Binding-site contacts:
Ligand atom O7 contacts residue ASN161 of chain 1.A at 3.4 Å.
Ligand atom O5 contacts residue GLU129 of chain 1.A at 4.5 Å.
Ligand atom N2 contacts residue ASN161 of chain 1.A at 2.8 Å (h-bond).
Ligand atom C2 contacts residue ASN161 of chain 1.A at 2.5 Å.
Ligand atom C1 contacts residue ASN161 of chain 1.A at 1.4 Å.
Ligand atom C8 contacts residue ASN161 of chain 1.A at 4.4 Å.
Ligand atom O6 contacts residue ASN161 of chain 1.A at 4.1 Å.
Ligand atom C1 contacts residue GLU129 of chain 1.A at 3.9 Å.
Ligand atom C3 contacts residue ASN161 of chain 1.A at 3.8 Å.
Ligand atom O6 contacts residue ASN160 of chain 1.A at 4.3 Å.
Ligand atom C4 contacts residue ASN161 of chain 1.A at 4.3 Å.
Ligand atom C5 contacts residue ASN161 of chain 1.A at 3.7 Å.
Ligand atom O5 contacts residue ASN161 of chain 1.A at 2.4 Å (h-bond).
Ligand atom C7 contacts residue ASN161 of chain 1.A at 3.3 Å.

A small-molecule ligand and the protein it binds are described below.
Small molecule (SMILES): CC(=O)N[C@@H]1[C@@H](O)[C@H](O)[C@@H](CO)O[C@H]1O

Sequence of chain 1.A:
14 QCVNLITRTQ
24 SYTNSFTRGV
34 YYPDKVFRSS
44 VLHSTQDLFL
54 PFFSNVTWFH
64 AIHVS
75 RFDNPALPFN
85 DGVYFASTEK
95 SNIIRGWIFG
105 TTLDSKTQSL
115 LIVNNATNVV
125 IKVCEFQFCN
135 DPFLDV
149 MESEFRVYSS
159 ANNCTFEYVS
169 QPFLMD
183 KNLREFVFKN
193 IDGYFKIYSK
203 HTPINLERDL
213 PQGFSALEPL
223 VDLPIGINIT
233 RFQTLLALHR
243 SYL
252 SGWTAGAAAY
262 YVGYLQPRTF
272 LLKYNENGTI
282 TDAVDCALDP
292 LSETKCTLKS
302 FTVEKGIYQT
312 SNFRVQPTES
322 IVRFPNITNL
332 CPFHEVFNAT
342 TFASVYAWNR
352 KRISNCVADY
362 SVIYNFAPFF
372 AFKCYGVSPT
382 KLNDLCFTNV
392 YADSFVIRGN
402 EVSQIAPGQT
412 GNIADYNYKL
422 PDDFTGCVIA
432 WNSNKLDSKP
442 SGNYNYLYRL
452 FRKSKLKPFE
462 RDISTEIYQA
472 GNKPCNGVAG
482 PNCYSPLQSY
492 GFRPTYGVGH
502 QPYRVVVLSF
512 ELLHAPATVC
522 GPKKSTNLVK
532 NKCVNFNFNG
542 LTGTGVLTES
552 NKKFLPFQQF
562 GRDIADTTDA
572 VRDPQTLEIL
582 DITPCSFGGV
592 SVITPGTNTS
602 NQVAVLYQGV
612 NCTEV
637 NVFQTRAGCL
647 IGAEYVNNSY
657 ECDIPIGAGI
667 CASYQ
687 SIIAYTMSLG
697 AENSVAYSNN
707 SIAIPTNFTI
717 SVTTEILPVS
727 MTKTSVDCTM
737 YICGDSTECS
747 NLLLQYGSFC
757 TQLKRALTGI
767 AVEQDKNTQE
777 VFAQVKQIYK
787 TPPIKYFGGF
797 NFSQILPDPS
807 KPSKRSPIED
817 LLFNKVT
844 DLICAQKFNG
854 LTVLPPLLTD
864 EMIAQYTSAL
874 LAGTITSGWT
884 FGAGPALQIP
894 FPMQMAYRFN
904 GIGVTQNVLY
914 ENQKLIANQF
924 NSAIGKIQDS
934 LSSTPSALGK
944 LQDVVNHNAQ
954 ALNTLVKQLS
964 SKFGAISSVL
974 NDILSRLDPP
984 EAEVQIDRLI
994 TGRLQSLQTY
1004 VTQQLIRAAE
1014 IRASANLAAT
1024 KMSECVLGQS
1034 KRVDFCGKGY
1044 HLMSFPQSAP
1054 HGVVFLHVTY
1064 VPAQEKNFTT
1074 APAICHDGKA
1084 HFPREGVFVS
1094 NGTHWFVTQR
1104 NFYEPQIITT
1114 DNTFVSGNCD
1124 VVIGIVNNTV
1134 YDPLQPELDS